Sequence of chain 1.A:
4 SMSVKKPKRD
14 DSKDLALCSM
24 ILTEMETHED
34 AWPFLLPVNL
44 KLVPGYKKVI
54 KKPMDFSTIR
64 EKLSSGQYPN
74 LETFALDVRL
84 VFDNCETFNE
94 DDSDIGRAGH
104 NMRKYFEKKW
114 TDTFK

Binding-site contacts:
Ligand atom C3 contacts residue LYS50 of chain 1.A at 4.4 Å.
Ligand atom C7 contacts residue LYS50 of chain 1.A at 3.6 Å.
Ligand atom C5 contacts residue LEU43 of chain 1.A at 3.7 Å (hydrophobic).
Ligand atom C5 contacts residue LYS44 of chain 1.A at 3.6 Å.
Ligand atom C2 contacts residue LYS50 of chain 1.A at 3.5 Å.
Ligand atom C4 contacts residue LYS44 of chain 1.A at 4.4 Å.
Ligand atom O4 contacts residue LEU43 of chain 1.A at 3.8 Å.
Ligand atom O4 contacts residue LYS44 of chain 1.A at 3.4 Å.
Ligand atom C5 contacts residue LYS50 of chain 1.A at 4.1 Å.
Ligand atom N1 contacts residue LYS50 of chain 1.A at 2.7 Å (salt-bridge).
Ligand atom O3 contacts residue LYS50 of chain 1.A at 3.0 Å (salt-bridge).
Ligand atom C6 contacts residue LYS50 of chain 1.A at 3.4 Å.
Ligand atom C6 contacts residue LYS44 of chain 1.A at 4.4 Å.
Ligand atom C4 contacts residue LEU43 of chain 1.A at 4.0 Å (hydrophobic).
Ligand atom C8 contacts residue LEU43 of chain 1.A at 4.2 Å (hydrophobic).
Ligand atom C8 contacts residue LYS50 of chain 1.A at 3.6 Å.
Ligand atom C8 contacts residue LYS44 of chain 1.A at 4.3 Å.
Ligand atom O1 contacts residue LYS50 of chain 1.A at 2.9 Å (salt-bridge).

This small molecule binds to this protein.
Small molecule (SMILES): O=C(O)c1cccc(C(=O)O)n1